Binding-site contacts:
Ligand atom OP1 contacts residue ARG61 of chain 6.E at 4.0 Å.
Ligand atom N3 contacts residue THR59 of chain 6.E at 3.3 Å (h-bond).
Ligand atom C2 contacts residue THR59 of chain 6.E at 3.5 Å.
Ligand atom P contacts residue ARG61 of chain 6.E at 3.6 Å.
Ligand atom O3' contacts residue LYS112 of chain 6.E at 3.2 Å.
Ligand atom N9 contacts residue LEU175 of chain 6.E at 3.7 Å.
Ligand atom P contacts residue PHE52 of chain 12.E at 3.9 Å.
Ligand atom C5 contacts residue LEU175 of chain 6.E at 3.8 Å (hydrophobic).
Ligand atom OP2 contacts residue TYR244 of chain 6.E at 3.1 Å (h-bond).
Ligand atom C2 contacts residue GLN246 of chain 6.E at 3.9 Å.
Ligand atom C5 contacts residue LYS115 of chain 6.E at 3.7 Å.
Ligand atom N4 contacts residue LYS173 of chain 6.E at 4.0 Å.
Ligand atom N7 contacts residue LYS115 of chain 6.E at 2.9 Å (salt-bridge).
Ligand atom O2 contacts residue GLN246 of chain 6.E at 2.7 Å (h-bond).
Ligand atom OP2 contacts residue LYS165 of chain 6.A at 3.3 Å (salt-bridge).
Ligand atom C8 contacts residue LYS115 of chain 6.E at 4.0 Å.
Ligand atom OP1 contacts residue PHE52 of chain 12.E at 3.0 Å (h-bond).
Ligand atom O5' contacts residue TYR244 of chain 6.E at 3.9 Å.
Ligand atom C7 contacts residue PHE52 of chain 12.E at 3.7 Å (hydrophobic).
Ligand atom P contacts residue LYS165 of chain 6.A at 4.0 Å.
Ligand atom OP2 contacts residue ARG61 of chain 6.E at 2.8 Å (salt-bridge).
Ligand atom O2 contacts residue THR59 of chain 6.E at 3.3 Å (h-bond).
Ligand atom C4 contacts residue LEU175 of chain 6.E at 3.7 Å (hydrophobic).
Ligand atom O4 contacts residue ARG56 of chain 12.E at 3.1 Å (salt-bridge).
Ligand atom OP1 contacts residue LYS165 of chain 6.A at 2.7 Å (salt-bridge).
Ligand atom N7 contacts residue TYR244 of chain 6.E at 3.8 Å.
Ligand atom O6 contacts residue LEU175 of chain 6.E at 3.9 Å.
Ligand atom O6 contacts residue LYS173 of chain 6.E at 3.1 Å.
Ligand atom C6 contacts residue LYS115 of chain 6.E at 3.8 Å.
Ligand atom O6 contacts residue LYS115 of chain 6.E at 3.3 Å (salt-bridge).
Ligand atom C8 contacts residue LEU175 of chain 6.E at 3.8 Å (hydrophobic).
Ligand atom C5 contacts residue LYS173 of chain 6.E at 4.0 Å.
Ligand atom C6 contacts residue LEU175 of chain 6.E at 3.7 Å (hydrophobic).
Ligand atom C8 contacts residue TYR244 of chain 6.E at 3.1 Å (hydrophobic).
Ligand atom OP1 contacts residue LYS164 of chain 6.A at 3.4 Å.
Ligand atom C2' contacts residue TYR244 of chain 6.E at 3.7 Å (hydrophobic).
Ligand atom O3' contacts residue ARG61 of chain 6.E at 3.9 Å.
Ligand atom C1' contacts residue LYS112 of chain 6.E at 3.8 Å.
Ligand atom N7 contacts residue LEU175 of chain 6.E at 3.9 Å.
Ligand atom OP2 contacts residue LYS115 of chain 6.E at 3.8 Å.

Sequence of chain 6.E:
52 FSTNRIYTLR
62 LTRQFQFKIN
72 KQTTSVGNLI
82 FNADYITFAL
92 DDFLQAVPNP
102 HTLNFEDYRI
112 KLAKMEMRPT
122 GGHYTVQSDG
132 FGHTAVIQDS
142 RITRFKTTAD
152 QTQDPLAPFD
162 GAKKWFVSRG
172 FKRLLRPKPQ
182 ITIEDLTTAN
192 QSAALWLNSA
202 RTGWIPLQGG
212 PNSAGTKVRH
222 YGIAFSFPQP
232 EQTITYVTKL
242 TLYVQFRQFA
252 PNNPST

Sequence of chain 12.E:
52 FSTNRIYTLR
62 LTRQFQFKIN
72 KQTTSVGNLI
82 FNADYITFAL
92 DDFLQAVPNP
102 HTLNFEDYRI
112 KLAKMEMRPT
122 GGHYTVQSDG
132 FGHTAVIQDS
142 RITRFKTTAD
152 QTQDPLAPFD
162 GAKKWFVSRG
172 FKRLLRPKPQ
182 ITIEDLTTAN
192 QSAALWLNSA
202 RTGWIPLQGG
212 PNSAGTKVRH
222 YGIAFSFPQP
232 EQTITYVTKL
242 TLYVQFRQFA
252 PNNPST

A small-molecule ligand and the protein it binds are described below.
Small molecule (SMILES): Cc1cn([C@H]2C[C@H](O)[C@@H](CO[P](=O)(O)O[C@H]3C[C@H](n4cnc5c(=O)[nH]c(N)nc54)O[C@@H]3CO[P](=O)(O)O[C@H]3C[C@H](n4ccc(N)nc4=O)O[C@@H]3COP(=O)=O)O2)c(=O)[nH]c1=O

Sequence of chain 6.A:
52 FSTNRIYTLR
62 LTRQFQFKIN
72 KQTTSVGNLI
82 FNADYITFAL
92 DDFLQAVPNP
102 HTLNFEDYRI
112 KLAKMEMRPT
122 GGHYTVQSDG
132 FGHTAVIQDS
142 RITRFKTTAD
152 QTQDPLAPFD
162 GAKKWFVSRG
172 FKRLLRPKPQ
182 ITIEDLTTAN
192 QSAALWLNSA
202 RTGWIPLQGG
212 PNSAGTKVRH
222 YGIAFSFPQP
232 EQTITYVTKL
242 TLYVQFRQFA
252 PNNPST